A small-molecule ligand and the protein it binds are described below.
Small molecule (SMILES): CC(=O)N[C@@H]1[C@@H](O)[C@H](O)[C@@H](CO)O[C@H]1O

Binding-site contacts:
Ligand atom O7 contacts residue ASN154 of chain 2.B at 3.0 Å (h-bond).
Ligand atom C8 contacts residue SER151 of chain 2.B at 3.7 Å.
Ligand atom C8 contacts residue GLY150 of chain 2.B at 3.9 Å.
Ligand atom O5 contacts residue ASN154 of chain 2.B at 2.3 Å (h-bond).
Ligand atom C8 contacts residue ALA147 of chain 2.B at 3.2 Å (hydrophobic).
Ligand atom C2 contacts residue ASN154 of chain 2.B at 2.5 Å.
Ligand atom C7 contacts residue SER151 of chain 2.B at 4.3 Å.
Ligand atom C4 contacts residue ASN154 of chain 2.B at 4.3 Å.
Ligand atom C7 contacts residue GLY150 of chain 2.B at 4.2 Å.
Ligand atom C7 contacts residue ASN154 of chain 2.B at 3.3 Å.
Ligand atom N2 contacts residue ASN154 of chain 2.B at 3.1 Å (h-bond).
Ligand atom C1 contacts residue GLY150 of chain 2.B at 4.5 Å.
Ligand atom C3 contacts residue ASN154 of chain 2.B at 3.8 Å.
Ligand atom O7 contacts residue THR156 of chain 2.B at 4.1 Å.
Ligand atom C5 contacts residue ASN154 of chain 2.B at 3.6 Å.
Ligand atom C1 contacts residue ASN154 of chain 2.B at 1.4 Å.

Sequence of chain 2.B:
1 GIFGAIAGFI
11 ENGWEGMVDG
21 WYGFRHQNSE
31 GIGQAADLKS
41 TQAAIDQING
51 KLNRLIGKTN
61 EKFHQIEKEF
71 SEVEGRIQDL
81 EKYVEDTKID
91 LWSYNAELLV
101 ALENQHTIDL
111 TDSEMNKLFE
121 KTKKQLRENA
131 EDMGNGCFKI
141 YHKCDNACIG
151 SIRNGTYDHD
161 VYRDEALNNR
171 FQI